Sequence of chain 1.C:
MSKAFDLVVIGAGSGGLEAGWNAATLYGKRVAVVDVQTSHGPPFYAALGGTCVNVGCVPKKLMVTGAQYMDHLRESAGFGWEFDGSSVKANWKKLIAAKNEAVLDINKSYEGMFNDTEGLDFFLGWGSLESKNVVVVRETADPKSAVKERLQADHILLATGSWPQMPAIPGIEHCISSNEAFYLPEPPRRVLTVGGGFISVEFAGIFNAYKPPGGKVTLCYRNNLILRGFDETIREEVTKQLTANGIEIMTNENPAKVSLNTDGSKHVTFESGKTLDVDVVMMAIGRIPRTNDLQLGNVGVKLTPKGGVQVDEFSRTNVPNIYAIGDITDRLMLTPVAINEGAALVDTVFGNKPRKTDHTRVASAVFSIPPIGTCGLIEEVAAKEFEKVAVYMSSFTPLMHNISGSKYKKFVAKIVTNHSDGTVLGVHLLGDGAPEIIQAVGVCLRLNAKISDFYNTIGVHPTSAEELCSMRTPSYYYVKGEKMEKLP

Sequence of chain 1.D:
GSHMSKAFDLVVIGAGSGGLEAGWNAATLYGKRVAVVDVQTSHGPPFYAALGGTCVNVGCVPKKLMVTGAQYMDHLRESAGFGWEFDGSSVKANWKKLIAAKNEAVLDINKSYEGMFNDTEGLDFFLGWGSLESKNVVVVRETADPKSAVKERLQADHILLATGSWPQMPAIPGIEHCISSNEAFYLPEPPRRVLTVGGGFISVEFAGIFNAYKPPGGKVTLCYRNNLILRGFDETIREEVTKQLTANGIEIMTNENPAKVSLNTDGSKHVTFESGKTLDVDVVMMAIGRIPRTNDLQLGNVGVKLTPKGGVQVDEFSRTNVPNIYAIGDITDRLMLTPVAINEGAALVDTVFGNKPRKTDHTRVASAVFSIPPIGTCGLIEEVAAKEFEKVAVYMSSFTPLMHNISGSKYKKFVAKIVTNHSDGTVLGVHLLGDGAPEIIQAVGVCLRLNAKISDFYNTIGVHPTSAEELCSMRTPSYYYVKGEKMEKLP

This protein binds this small molecule.
Small molecule (SMILES): O=C(NCCc1ccc(F)cc1)c1ccc(CNC(=O)N2CC[N+](CCCc3ccccc3)(Cc3ccc(Cl)c(Cl)c3)CC2)o1

Binding-site contacts:
Ligand atom C6 contacts residue SER466 of chain 1.C at 3.8 Å.
Ligand atom C16 contacts residue TYR113 of chain 1.D at 3.1 Å (hydrophobic).
Ligand atom C23 contacts residue VAL61 of chain 1.D at 3.9 Å (hydrophobic).
Ligand atom C10 contacts residue PHE398 of chain 1.C at 3.6 Å (hydrophobic).
Ligand atom C21 contacts residue ILE109 of chain 1.D at 3.7 Å (hydrophobic).
Ligand atom C9 contacts residue LEU401 of chain 1.C at 3.8 Å (hydrophobic).
Ligand atom C20 contacts residue ILE109 of chain 1.D at 3.9 Å (hydrophobic).
Ligand atom C29 contacts residue GLU21 of chain 1.D at 3.9 Å.
Ligand atom C5 contacts residue PRO464 of chain 1.C at 3.9 Å (hydrophobic).
Ligand atom C2 contacts residue PRO464 of chain 1.C at 3.9 Å (hydrophobic).
Ligand atom CL1 contacts residue GLU21 of chain 1.D at 3.8 Å.
Ligand atom C7 contacts residue LEU401 of chain 1.C at 3.8 Å (hydrophobic).
Ligand atom C5 contacts residue SER466 of chain 1.C at 3.9 Å.
Ligand atom C19 contacts residue TYR113 of chain 1.D at 3.7 Å (hydrophobic).
Ligand atom C17 contacts residue TYR113 of chain 1.D at 2.2 Å (hydrophobic).
Ligand atom C3 contacts residue PRO464 of chain 1.C at 3.6 Å (hydrophobic).
Ligand atom C18 contacts residue TYR113 of chain 1.D at 2.4 Å (hydrophobic).
Ligand atom F1 contacts residue VAL61 of chain 1.D at 3.4 Å.
Ligand atom N1 contacts residue PHE398 of chain 1.C at 3.3 Å.
Ligand atom C23 contacts residue HIS463 of chain 1.C at 3.8 Å.
Ligand atom C8 contacts residue PHE398 of chain 1.C at 3.3 Å (hydrophobic).
Ligand atom C9 contacts residue THR399 of chain 1.C at 3.7 Å.
Ligand atom O3 contacts residue LEU401 of chain 1.C at 2.9 Å (h-bond).
Ligand atom C12 contacts residue GLU469 of chain 1.C at 3.8 Å.
Ligand atom C12 contacts residue PHE398 of chain 1.C at 4.0 Å (hydrophobic).
Ligand atom C5 contacts residue THR465 of chain 1.C at 3.3 Å.
Ligand atom C4 contacts residue PRO464 of chain 1.C at 3.6 Å (hydrophobic).
Ligand atom C6 contacts residue THR465 of chain 1.C at 3.8 Å.
Ligand atom O2 contacts residue PHE398 of chain 1.C at 3.3 Å.
Ligand atom C9 contacts residue PHE398 of chain 1.C at 3.5 Å (hydrophobic).
Ligand atom F1 contacts residue LEU65 of chain 1.D at 3.4 Å.
Ligand atom C28 contacts residue GLU21 of chain 1.D at 3.1 Å.
Ligand atom C35 contacts residue LYS64 of chain 1.D at 3.5 Å.
Ligand atom C11 contacts residue PHE398 of chain 1.C at 3.5 Å (hydrophobic).
Ligand atom C7 contacts residue PHE398 of chain 1.C at 3.4 Å (hydrophobic).
Ligand atom O3 contacts residue PRO400 of chain 1.C at 3.3 Å.
Ligand atom CL2 contacts residue SER472 of chain 1.C at 3.0 Å.
Ligand atom C7 contacts residue PRO400 of chain 1.C at 3.8 Å (hydrophobic).
Ligand atom C34 contacts residue LYS64 of chain 1.D at 4.0 Å.
Ligand atom CL1 contacts residue ILE342 of chain 1.D at 3.8 Å.